Sequence of chain 1.A:
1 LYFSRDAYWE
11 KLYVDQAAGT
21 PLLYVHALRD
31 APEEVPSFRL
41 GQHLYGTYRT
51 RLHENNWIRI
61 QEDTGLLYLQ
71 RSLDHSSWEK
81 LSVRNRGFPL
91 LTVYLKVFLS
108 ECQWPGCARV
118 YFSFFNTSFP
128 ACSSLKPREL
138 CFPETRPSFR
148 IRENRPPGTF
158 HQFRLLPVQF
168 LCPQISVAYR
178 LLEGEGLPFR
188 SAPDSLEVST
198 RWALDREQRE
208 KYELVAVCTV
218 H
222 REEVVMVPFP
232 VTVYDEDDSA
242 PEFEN

This small molecule binds to this protein.
Small molecule (SMILES): CC(=O)N[C@H]1CO[C@H](CO)[C@@H](O[C@@H]2O[C@H](CO)[C@@H](O)[C@H](O)[C@H]2N)[C@@H]1O

Binding-site contacts:
Ligand atom O7 contacts residue ASN123 of chain 1.A at 3.4 Å (h-bond).
Ligand atom O5 contacts residue ASN123 of chain 1.A at 2.4 Å (h-bond).
Ligand atom C7 contacts residue PHE121 of chain 1.A at 4.2 Å (hydrophobic).
Ligand atom C2 contacts residue ASN123 of chain 1.A at 2.5 Å.
Ligand atom C3 contacts residue ASN123 of chain 1.A at 3.8 Å.
Ligand atom O3 contacts residue GLU79 of chain 1.A at 3.9 Å.
Ligand atom C4 contacts residue ASN123 of chain 1.A at 4.3 Å.
Ligand atom C8 contacts residue PHE121 of chain 1.A at 3.9 Å (hydrophobic).
Ligand atom C6 contacts residue HIS75 of chain 1.A at 3.8 Å.
Ligand atom C7 contacts residue ASN123 of chain 1.A at 3.5 Å.
Ligand atom C8 contacts residue GLU79 of chain 1.A at 4.0 Å.
Ligand atom C1 contacts residue ASN123 of chain 1.A at 1.5 Å.
Ligand atom C8 contacts residue SER82 of chain 1.A at 3.8 Å.
Ligand atom N2 contacts residue GLU79 of chain 1.A at 4.2 Å.
Ligand atom N2 contacts residue ASN123 of chain 1.A at 3.1 Å (h-bond).
Ligand atom C3 contacts residue HIS75 of chain 1.A at 4.5 Å.
Ligand atom C8 contacts residue TRP78 of chain 1.A at 3.6 Å (hydrophobic).
Ligand atom C5 contacts residue ASN123 of chain 1.A at 3.7 Å.
Ligand atom O5 contacts residue HIS75 of chain 1.A at 3.9 Å.
Ligand atom O7 contacts residue PHE121 of chain 1.A at 4.3 Å.
Ligand atom C1 contacts residue HIS75 of chain 1.A at 4.1 Å.
Ligand atom C5 contacts residue HIS75 of chain 1.A at 3.8 Å.